Binding-site contacts:
Ligand atom O21 contacts residue HIS184 of chain 1.A at 2.9 Å (h-bond).
Ligand atom C1 contacts residue TYR186 of chain 1.A at 3.4 Å (hydrophobic).
Ligand atom N4 contacts residue TYR68 of chain 1.A at 4.0 Å.
Ligand atom N2 contacts residue FMN1 of chain 1.B at 3.9 Å.
Ligand atom C2 contacts residue FMN1 of chain 1.B at 3.8 Å.
Ligand atom C3 contacts residue TYR186 of chain 1.A at 3.8 Å (hydrophobic).
Ligand atom O22 contacts residue HIS184 of chain 1.A at 4.0 Å.
Ligand atom C6 contacts residue THR26 of chain 1.A at 3.8 Å.
Ligand atom O1 contacts residue FMN1 of chain 1.B at 3.1 Å.
Ligand atom O1 contacts residue TYR186 of chain 1.A at 3.3 Å.
Ligand atom C1 contacts residue FMN1 of chain 1.B at 3.5 Å.
Ligand atom N4 contacts residue TYR351 of chain 1.A at 3.7 Å.
Ligand atom C5 contacts residue TYR186 of chain 1.A at 3.2 Å (hydrophobic).
Ligand atom C4 contacts residue TYR186 of chain 1.A at 3.6 Å (hydrophobic).
Ligand atom O1 contacts residue HIS181 of chain 1.A at 3.0 Å (h-bond).
Ligand atom O42 contacts residue TYR351 of chain 1.A at 3.6 Å.
Ligand atom C6 contacts residue TRP102 of chain 1.A at 3.5 Å (hydrophobic).
Ligand atom C3 contacts residue FMN1 of chain 1.B at 4.0 Å.
Ligand atom N2 contacts residue GLN241 of chain 1.A at 3.8 Å.
Ligand atom O42 contacts residue THR26 of chain 1.A at 3.3 Å.
Ligand atom C6 contacts residue TYR186 of chain 1.A at 3.2 Å (hydrophobic).
Ligand atom O41 contacts residue TYR68 of chain 1.A at 4.1 Å.
Ligand atom O21 contacts residue GLN241 of chain 1.A at 3.7 Å.
Ligand atom N2 contacts residue HIS184 of chain 1.A at 3.5 Å (h-bond).
Ligand atom C2 contacts residue GLN241 of chain 1.A at 3.9 Å.
Ligand atom C6 contacts residue FMN1 of chain 1.B at 3.5 Å.
Ligand atom C5 contacts residue THR26 of chain 1.A at 3.3 Å.
Ligand atom C4 contacts residue FMN1 of chain 1.B at 3.9 Å.
Ligand atom C4 contacts residue TYR68 of chain 1.A at 4.2 Å (hydrophobic).
Ligand atom C1 contacts residue HIS181 of chain 1.A at 4.0 Å.
Ligand atom C1 contacts residue HIS184 of chain 1.A at 3.8 Å.
Ligand atom C2 contacts residue TYR186 of chain 1.A at 3.7 Å (hydrophobic).
Ligand atom C5 contacts residue FMN1 of chain 1.B at 3.8 Å.
Ligand atom O1 contacts residue HIS184 of chain 1.A at 2.8 Å (h-bond).
Ligand atom C3 contacts residue GLN241 of chain 1.A at 3.6 Å.
Ligand atom O41 contacts residue TYR351 of chain 1.A at 3.3 Å (h-bond).
Ligand atom O22 contacts residue FMN1 of chain 1.B at 3.3 Å (h-bond).
Ligand atom C5 contacts residue TRP102 of chain 1.A at 3.8 Å (hydrophobic).
Ligand atom O42 contacts residue TYR68 of chain 1.A at 3.4 Å.
Ligand atom C2 contacts residue HIS184 of chain 1.A at 4.1 Å.

A small-molecule ligand and the protein it binds are described below.
Small molecule (SMILES): O=[N+]([O-])c1ccc(O)c([N+](=O)[O-])c1

Sequence of chain 1.A:
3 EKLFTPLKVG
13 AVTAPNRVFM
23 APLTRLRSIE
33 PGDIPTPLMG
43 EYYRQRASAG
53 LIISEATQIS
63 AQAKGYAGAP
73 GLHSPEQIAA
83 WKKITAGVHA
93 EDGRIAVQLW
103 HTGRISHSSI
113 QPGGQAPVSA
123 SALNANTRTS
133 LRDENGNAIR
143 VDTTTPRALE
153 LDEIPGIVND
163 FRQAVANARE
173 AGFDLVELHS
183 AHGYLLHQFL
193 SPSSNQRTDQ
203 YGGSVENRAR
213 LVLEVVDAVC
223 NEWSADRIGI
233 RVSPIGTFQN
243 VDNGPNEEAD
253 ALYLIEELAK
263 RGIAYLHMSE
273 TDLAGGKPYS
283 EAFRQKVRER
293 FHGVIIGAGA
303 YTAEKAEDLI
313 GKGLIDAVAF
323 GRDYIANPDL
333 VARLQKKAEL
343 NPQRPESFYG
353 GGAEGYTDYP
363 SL